Sequence of chain 1.A:
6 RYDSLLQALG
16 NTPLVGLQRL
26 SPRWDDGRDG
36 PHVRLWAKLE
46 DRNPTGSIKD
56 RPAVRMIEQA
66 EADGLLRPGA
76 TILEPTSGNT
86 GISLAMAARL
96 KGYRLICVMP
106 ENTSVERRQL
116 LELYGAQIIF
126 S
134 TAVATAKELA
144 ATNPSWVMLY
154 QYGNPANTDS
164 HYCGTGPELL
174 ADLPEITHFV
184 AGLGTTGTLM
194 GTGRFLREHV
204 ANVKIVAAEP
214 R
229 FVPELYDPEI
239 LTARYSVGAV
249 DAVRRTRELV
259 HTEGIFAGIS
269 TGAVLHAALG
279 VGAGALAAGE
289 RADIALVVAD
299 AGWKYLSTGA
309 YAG

Binding-site contacts:
Ligand atom CAL contacts residue PLP1 of chain 1.E at 3.6 Å.
Ligand atom CAO contacts residue THR85 of chain 1.A at 3.4 Å.
Ligand atom CAP contacts residue PLP1 of chain 1.E at 3.5 Å.
Ligand atom OAB contacts residue THR85 of chain 1.A at 2.8 Å (h-bond).
Ligand atom OAD contacts residue THR81 of chain 1.A at 2.5 Å (h-bond).
Ligand atom NAN contacts residue PLP1 of chain 1.E at 3.3 Å.
Ligand atom CAG contacts residue GLN154 of chain 1.A at 3.7 Å.
Ligand atom CAL contacts residue GOL1 of chain 1.G at 3.4 Å.
Ligand atom OAC contacts residue PLP1 of chain 1.E at 3.5 Å.
Ligand atom CAI contacts residue ALA211 of chain 1.A at 3.5 Å (hydrophobic).
Ligand atom CAK contacts residue PLP1 of chain 1.E at 3.7 Å.
Ligand atom CAJ contacts residue SER268 of chain 1.A at 3.6 Å.
Ligand atom CAT contacts residue LYS54 of chain 1.A at 3.8 Å.
Ligand atom OAD contacts residue THR85 of chain 1.A at 3.5 Å (h-bond).
Ligand atom CAO contacts residue SER82 of chain 1.A at 3.4 Å.
Ligand atom CAR contacts residue GOL1 of chain 1.G at 3.6 Å.
Ligand atom NAM contacts residue PLP1 of chain 1.E at 3.5 Å.
Ligand atom CAA contacts residue GLU212 of chain 1.A at 3.7 Å.
Ligand atom CAA contacts residue ALA271 of chain 1.A at 3.5 Å (hydrophobic).
Ligand atom CAT contacts residue SER82 of chain 1.A at 3.2 Å.
Ligand atom CAL contacts residue LYS54 of chain 1.A at 3.4 Å.
Ligand atom CAO contacts residue THR81 of chain 1.A at 3.4 Å.
Ligand atom CAS contacts residue GOL1 of chain 1.G at 3.6 Å.
Ligand atom CAS contacts residue PLP1 of chain 1.E at 3.5 Å.
Ligand atom CAG contacts residue TYR155 of chain 1.A at 3.7 Å (hydrophobic).
Ligand atom CAA contacts residue ALA211 of chain 1.A at 3.7 Å (hydrophobic).
Ligand atom NAM contacts residue GOL1 of chain 1.G at 2.9 Å (h-bond).
Ligand atom OAB contacts residue THR81 of chain 1.A at 3.5 Å (h-bond).
Ligand atom CAE contacts residue TYR155 of chain 1.A at 3.5 Å (hydrophobic).
Ligand atom CAL contacts residue SER82 of chain 1.A at 3.1 Å.
Ligand atom OAB contacts residue ASN84 of chain 1.A at 3.2 Å (h-bond).
Ligand atom NAN contacts residue GOL1 of chain 1.G at 3.0 Å (h-bond).
Ligand atom CAA contacts residue PRO213 of chain 1.A at 3.6 Å (hydrophobic).
Ligand atom OAD contacts residue GLN154 of chain 1.A at 2.9 Å (h-bond).
Ligand atom CAP contacts residue GOL1 of chain 1.G at 3.5 Å.
Ligand atom CAI contacts residue GLY185 of chain 1.A at 3.8 Å.
Ligand atom CAJ contacts residue GOL1 of chain 1.G at 3.4 Å.
Ligand atom OAD contacts residue SER82 of chain 1.A at 3.1 Å (h-bond).
Ligand atom OAB contacts residue SER82 of chain 1.A at 3.7 Å.
Ligand atom OAC contacts residue GLY187 of chain 1.A at 3.2 Å.

A protein and the small-molecule ligand that binds it are described below.
Small molecule (SMILES): Cc1ccc(NC(=O)Nc2cccc(C(=O)O)c2)cc1